Binding-site contacts:
Ligand atom O3 contacts residue ASP59 of chain 21.C at 4.0 Å.
Ligand atom O6 contacts residue LYS193 of chain 22.A at 3.5 Å.
Ligand atom O2S contacts residue ASP58 of chain 21.C at 2.3 Å (salt-bridge).
Ligand atom O5 contacts residue LYS193 of chain 22.A at 3.6 Å.
Ligand atom O1S contacts residue ASP58 of chain 21.C at 4.1 Å.
Ligand atom O6S contacts residue ASN88 of chain 21.C at 3.9 Å.
Ligand atom O3S contacts residue THR134 of chain 22.B at 3.3 Å (h-bond).
Ligand atom O5S contacts residue ARG56 of chain 21.C at 3.6 Å (salt-bridge).
Ligand atom O1 contacts residue ASP133 of chain 22.B at 4.1 Å.
Ligand atom C2 contacts residue LYS193 of chain 22.A at 3.6 Å.
Ligand atom O5 contacts residue ARG135 of chain 22.B at 3.2 Å.
Ligand atom C1 contacts residue ASP133 of chain 22.B at 4.0 Å.
Ligand atom C3 contacts residue ARG56 of chain 21.C at 3.9 Å.
Ligand atom O6S contacts residue ARG135 of chain 22.B at 3.7 Å.
Ligand atom S1 contacts residue ASP59 of chain 21.C at 3.7 Å.
Ligand atom O1S contacts residue ASP59 of chain 21.C at 3.0 Å.
Ligand atom C6 contacts residue ARG135 of chain 22.B at 3.8 Å.
Ligand atom O3 contacts residue LYS193 of chain 22.A at 2.8 Å (salt-bridge).
Ligand atom O3S contacts residue LYS193 of chain 22.A at 3.1 Å (salt-bridge).
Ligand atom O2S contacts residue ASP59 of chain 21.C at 3.2 Å.
Ligand atom C6 contacts residue THR134 of chain 22.B at 3.5 Å.
Ligand atom O2S contacts residue ARG56 of chain 21.C at 4.1 Å.
Ligand atom O3 contacts residue ARG56 of chain 21.C at 3.9 Å.
Ligand atom O4 contacts residue THR195 of chain 22.A at 3.7 Å.
Ligand atom O6B contacts residue LYS193 of chain 22.A at 4.1 Å.
Ligand atom O5S contacts residue ASN88 of chain 21.C at 3.0 Å (h-bond).
Ligand atom O6 contacts residue ARG135 of chain 22.B at 3.6 Å.
Ligand atom S2 contacts residue ARG135 of chain 22.B at 4.0 Å.
Ligand atom O6S contacts residue ARG56 of chain 21.C at 3.7 Å.
Ligand atom O6S contacts residue LYS193 of chain 22.A at 3.4 Å.
Ligand atom S2 contacts residue ARG56 of chain 21.C at 3.4 Å (salt-bridge).
Ligand atom C5 contacts residue THR134 of chain 22.B at 3.9 Å.
Ligand atom C5 contacts residue ARG135 of chain 22.B at 4.1 Å.
Ligand atom N2 contacts residue ARG56 of chain 21.C at 3.9 Å.
Ligand atom S1 contacts residue ASP58 of chain 21.C at 3.7 Å.
Ligand atom C3 contacts residue LYS193 of chain 22.A at 3.6 Å.
Ligand atom C4 contacts residue LYS193 of chain 22.A at 3.4 Å.
Ligand atom O5S contacts residue ARG135 of chain 22.B at 3.6 Å.
Ligand atom S2 contacts residue ASN88 of chain 21.C at 4.0 Å.
Ligand atom O4S contacts residue ARG56 of chain 21.C at 2.5 Å (salt-bridge).

Sequence of chain 22.A:
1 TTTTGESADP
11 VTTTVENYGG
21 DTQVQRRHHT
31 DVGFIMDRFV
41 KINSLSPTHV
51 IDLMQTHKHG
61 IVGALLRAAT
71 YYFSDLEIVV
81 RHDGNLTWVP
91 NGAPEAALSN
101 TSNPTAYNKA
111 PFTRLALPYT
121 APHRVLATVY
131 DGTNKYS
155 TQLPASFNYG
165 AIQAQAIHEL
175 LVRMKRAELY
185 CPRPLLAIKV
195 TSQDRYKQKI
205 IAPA

The protein below binds the small molecule below.
Small molecule (SMILES): O=C(O)[C@@H]1O[C@@H](O[C@H]2[C@H](O)[C@@H](NS(=O)(=O)O)[C@@H](O)O[C@@H]2COS(=O)(=O)O)[C@H](OS(=O)(=O)O)[C@@H](O)[C@@H]1O[C@H]1O[C@H](COS(=O)(=O)O)[C@@H](O)[C@H](O)[C@H]1NS(=O)(=O)O

Sequence of chain 22.B:
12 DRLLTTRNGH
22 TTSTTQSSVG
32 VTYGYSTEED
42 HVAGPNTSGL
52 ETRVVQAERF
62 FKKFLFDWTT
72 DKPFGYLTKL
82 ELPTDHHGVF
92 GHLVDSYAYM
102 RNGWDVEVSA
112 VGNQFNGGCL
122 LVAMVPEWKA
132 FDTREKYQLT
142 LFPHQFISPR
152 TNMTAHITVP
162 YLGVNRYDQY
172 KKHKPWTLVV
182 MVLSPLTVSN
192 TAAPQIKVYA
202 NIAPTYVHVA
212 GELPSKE

Sequence of chain 21.C:
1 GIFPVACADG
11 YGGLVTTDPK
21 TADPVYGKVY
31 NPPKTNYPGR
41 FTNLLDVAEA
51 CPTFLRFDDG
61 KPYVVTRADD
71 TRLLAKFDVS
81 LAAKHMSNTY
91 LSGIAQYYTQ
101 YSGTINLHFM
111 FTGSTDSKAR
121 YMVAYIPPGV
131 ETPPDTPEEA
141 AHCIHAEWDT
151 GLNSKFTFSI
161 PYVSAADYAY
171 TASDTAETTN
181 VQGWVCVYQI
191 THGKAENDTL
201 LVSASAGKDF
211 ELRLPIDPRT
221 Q